Binding-site contacts:
Ligand atom O6 contacts residue SER157 of chain 39.E at 4.2 Å.
Ligand atom C8 contacts residue ASN154 of chain 39.E at 3.7 Å.
Ligand atom C5 contacts residue ASN154 of chain 39.E at 3.6 Å.
Ligand atom C2 contacts residue ASN154 of chain 39.E at 2.5 Å.
Ligand atom O5 contacts residue ASN154 of chain 39.E at 2.4 Å (h-bond).
Ligand atom O5 contacts residue SER157 of chain 39.E at 4.0 Å.
Ligand atom C4 contacts residue ASN154 of chain 39.E at 4.2 Å.
Ligand atom C7 contacts residue ASN154 of chain 39.E at 3.3 Å.
Ligand atom O7 contacts residue ASN154 of chain 39.E at 3.5 Å (h-bond).
Ligand atom C3 contacts residue ASN154 of chain 39.E at 3.8 Å.
Ligand atom C1 contacts residue SER157 of chain 39.E at 4.3 Å.
Ligand atom C1 contacts residue ASN154 of chain 39.E at 1.4 Å.
Ligand atom C1 contacts residue SER156 of chain 39.E at 4.0 Å.
Ligand atom N2 contacts residue ASN154 of chain 39.E at 2.8 Å (h-bond).

Sequence of chain 39.E:
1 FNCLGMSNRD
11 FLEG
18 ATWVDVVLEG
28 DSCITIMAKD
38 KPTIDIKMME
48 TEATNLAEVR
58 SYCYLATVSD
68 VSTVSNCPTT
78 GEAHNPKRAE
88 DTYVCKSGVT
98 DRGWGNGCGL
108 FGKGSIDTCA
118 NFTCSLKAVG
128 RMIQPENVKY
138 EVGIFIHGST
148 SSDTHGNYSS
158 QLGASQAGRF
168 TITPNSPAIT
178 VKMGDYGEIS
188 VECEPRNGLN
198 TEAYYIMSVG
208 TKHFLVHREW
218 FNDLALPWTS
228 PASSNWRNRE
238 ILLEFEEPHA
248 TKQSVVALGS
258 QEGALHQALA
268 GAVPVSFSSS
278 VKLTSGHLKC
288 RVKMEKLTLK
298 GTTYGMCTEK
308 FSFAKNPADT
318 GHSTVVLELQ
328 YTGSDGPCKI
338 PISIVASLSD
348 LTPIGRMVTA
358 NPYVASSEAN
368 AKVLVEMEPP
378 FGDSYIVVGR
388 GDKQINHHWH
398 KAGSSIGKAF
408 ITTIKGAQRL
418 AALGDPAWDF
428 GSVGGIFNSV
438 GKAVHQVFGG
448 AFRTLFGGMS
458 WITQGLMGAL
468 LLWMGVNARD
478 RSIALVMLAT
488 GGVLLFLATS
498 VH

A small-molecule ligand and the protein it binds are described below.
Small molecule (SMILES): CC(=O)N[C@@H]1[C@@H](O)[C@H](O)[C@@H](CO)O[C@H]1O